Binding-site contacts:
Ligand atom C12 contacts residue ARG108 of chain 1.A at 3.0 Å.
Ligand atom C22 contacts residue ASP105 of chain 1.A at 3.3 Å.
Ligand atom C11 contacts residue TYR106 of chain 1.A at 3.3 Å (hydrophobic).
Ligand atom O contacts residue LYS107 of chain 1.A at 2.9 Å (salt-bridge).
Ligand atom C33 contacts residue MET98 of chain 1.B at 3.6 Å (hydrophobic).
Ligand atom C7 contacts residue ILE37 of chain 1.B at 3.4 Å (hydrophobic).
Ligand atom C18 contacts residue ALA104 of chain 1.A at 3.5 Å (hydrophobic).
Ligand atom C9 contacts residue TYR106 of chain 1.A at 3.3 Å (hydrophobic).
Ligand atom C9 contacts residue TYR39 of chain 1.B at 3.1 Å (hydrophobic).
Ligand atom C28 contacts residue ALA104 of chain 1.B at 3.6 Å (hydrophobic).
Ligand atom C10 contacts residue TYR39 of chain 1.B at 3.3 Å (hydrophobic).
Ligand atom C contacts residue ASP105 of chain 1.A at 3.1 Å.
Ligand atom C28 contacts residue TYR39 of chain 1.A at 3.5 Å (hydrophobic).
Ligand atom O3 contacts residue TYR39 of chain 1.B at 3.5 Å (h-bond).
Ligand atom C21 contacts residue MET98 of chain 1.B at 3.4 Å (hydrophobic).
Ligand atom C18 contacts residue TYR39 of chain 1.B at 3.3 Å (hydrophobic).
Ligand atom C29 contacts residue EDO1 of chain 1.F at 3.0 Å.
Ligand atom O4 contacts residue TYR39 of chain 1.B at 3.5 Å.
Ligand atom C17 contacts residue TYR39 of chain 1.B at 3.3 Å (hydrophobic).
Ligand atom O3 contacts residue ASP105 of chain 1.A at 3.0 Å (salt-bridge).
Ligand atom C16 contacts residue TYR39 of chain 1.B at 3.0 Å (hydrophobic).
Ligand atom O6 contacts residue ASP105 of chain 1.B at 3.3 Å.
Ligand atom C9 contacts residue ASP105 of chain 1.A at 3.7 Å.
Ligand atom C8 contacts residue TYR39 of chain 1.B at 3.4 Å (hydrophobic).
Ligand atom C3 contacts residue GLN49 of chain 1.B at 3.3 Å.
Ligand atom C22 contacts residue MET98 of chain 1.B at 3.2 Å (hydrophobic).
Ligand atom C contacts residue THR3 of chain 1.A at 3.7 Å.
Ligand atom C5 contacts residue GLN49 of chain 1.B at 3.4 Å.
Ligand atom O contacts residue ASP105 of chain 1.A at 2.7 Å (salt-bridge).
Ligand atom C7 contacts residue ALA104 of chain 1.A at 3.4 Å (hydrophobic).
Ligand atom C7 contacts residue VAL51 of chain 1.B at 3.5 Å (hydrophobic).
Ligand atom C8 contacts residue ASP105 of chain 1.A at 3.1 Å.
Ligand atom N contacts residue ASP105 of chain 1.A at 2.9 Å (salt-bridge).
Ligand atom O5 contacts residue ILE37 of chain 1.A at 3.6 Å.
Ligand atom O6 contacts residue ALA104 of chain 1.B at 3.7 Å.
Ligand atom C13 contacts residue ARG108 of chain 1.A at 3.2 Å.
Ligand atom O5 contacts residue TYR39 of chain 1.A at 3.1 Å.
Ligand atom C6 contacts residue ALA104 of chain 1.A at 3.2 Å (hydrophobic).
Ligand atom C4 contacts residue ASP105 of chain 1.A at 3.5 Å.
Ligand atom C4 contacts residue GLN49 of chain 1.B at 3.6 Å.

A protein and the small-molecule ligand that binds it are described below.
Small molecule (SMILES): Cc1cc(CN[C@H](CO)C(=O)O)c(OCc2cccc(C#N)c2)cc1OCc1cccc(-c2ccc3c(c2)OCCO3)c1C

Sequence of chain 1.B:
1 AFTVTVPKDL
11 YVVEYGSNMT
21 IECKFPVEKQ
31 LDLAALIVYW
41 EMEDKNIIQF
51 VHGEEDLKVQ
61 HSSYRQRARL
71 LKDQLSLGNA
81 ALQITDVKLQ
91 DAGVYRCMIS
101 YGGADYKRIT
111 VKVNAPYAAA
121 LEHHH

Sequence of chain 1.A:
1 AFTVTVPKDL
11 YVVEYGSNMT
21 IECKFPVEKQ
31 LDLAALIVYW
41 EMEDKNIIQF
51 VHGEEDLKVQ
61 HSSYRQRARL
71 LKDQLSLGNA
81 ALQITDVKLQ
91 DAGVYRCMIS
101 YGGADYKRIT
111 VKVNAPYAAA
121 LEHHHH